Sequence of chain 1.B:
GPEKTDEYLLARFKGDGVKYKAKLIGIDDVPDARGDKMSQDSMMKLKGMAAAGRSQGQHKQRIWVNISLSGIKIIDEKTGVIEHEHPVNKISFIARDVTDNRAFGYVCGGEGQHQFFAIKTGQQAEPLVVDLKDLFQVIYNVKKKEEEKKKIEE

Binding-site contacts:
Ligand atom O contacts residue GLY110 of chain 1.B at 3.5 Å.
Ligand atom O contacts residue LYS90 of chain 1.B at 2.4 Å (salt-bridge).
Ligand atom CG contacts residue ARG34 of chain 1.B at 3.4 Å.
Ligand atom OH contacts residue GLY109 of chain 1.B at 2.7 Å (h-bond).
Ligand atom OD1 contacts residue PHE136 of chain 1.B at 3.4 Å.
Ligand atom O contacts residue ARG96 of chain 1.B at 2.8 Å (salt-bridge).
Ligand atom N contacts residue ASP36 of chain 1.B at 2.8 Å (salt-bridge).
Ligand atom CE2 contacts residue ILE94 of chain 1.B at 3.4 Å (hydrophobic).
Ligand atom N contacts residue ILE94 of chain 1.B at 2.9 Å (h-bond).
Ligand atom CD1 contacts residue ASN89 of chain 1.B at 3.3 Å.
Ligand atom O contacts residue ILE94 of chain 1.B at 2.9 Å (h-bond).
Ligand atom CB contacts residue ILE91 of chain 1.B at 3.1 Å (hydrophobic).
Ligand atom O contacts residue ASN89 of chain 1.B at 3.2 Å (h-bond).
Ligand atom CG contacts residue ILE91 of chain 1.B at 3.4 Å (hydrophobic).
Ligand atom OE1 contacts residue PHE93 of chain 1.B at 3.4 Å.
Ligand atom OD1 contacts residue TYR140 of chain 1.B at 3.5 Å (h-bond).
Ligand atom N contacts residue ASP36 of chain 1.B at 2.7 Å (salt-bridge).
Ligand atom N contacts residue ASN89 of chain 1.B at 2.7 Å (h-bond).
Ligand atom CZ contacts residue LYS133 of chain 1.B at 3.4 Å.
Ligand atom O contacts residue ASN89 of chain 1.B at 3.5 Å.
Ligand atom O contacts residue PHE93 of chain 1.B at 3.4 Å.
Ligand atom OE1 contacts residue GLY35 of chain 1.B at 3.3 Å.
Ligand atom C contacts residue ILE94 of chain 1.B at 3.5 Å (hydrophobic).
Ligand atom N contacts residue SER92 of chain 1.B at 3.0 Å (h-bond).
Ligand atom CE1 contacts residue GLY109 of chain 1.B at 3.5 Å.
Ligand atom ND2 contacts residue ILE91 of chain 1.B at 2.8 Å (h-bond).
Ligand atom CA contacts residue ASP36 of chain 1.B at 3.5 Å.
Ligand atom ND2 contacts residue VAL88 of chain 1.B at 2.6 Å (h-bond).
Ligand atom CA contacts residue ILE94 of chain 1.B at 3.1 Å (hydrophobic).
Ligand atom C contacts residue LYS90 of chain 1.B at 3.4 Å.
Ligand atom OD1 contacts residue PHE93 of chain 1.B at 3.4 Å.
Ligand atom ND2 contacts residue PHE136 of chain 1.B at 3.0 Å (h-bond).
Ligand atom OH contacts residue HIS114 of chain 1.B at 3.5 Å.
Ligand atom CA contacts residue SER92 of chain 1.B at 3.5 Å.
Ligand atom OD1 contacts residue ARG34 of chain 1.B at 2.7 Å (salt-bridge).
Ligand atom CZ contacts residue VAL129 of chain 1.B at 3.5 Å (hydrophobic).
Ligand atom OE1 contacts residue ASP36 of chain 1.B at 2.7 Å (salt-bridge).
Ligand atom OE1 contacts residue ASN89 of chain 1.B at 2.7 Å (h-bond).
Ligand atom OD2 contacts residue ARG34 of chain 1.B at 2.8 Å (salt-bridge).
Ligand atom O contacts residue GLU111 of chain 1.B at 3.0 Å (salt-bridge).

This protein binds this small molecule.
Small molecule (SMILES): CC(=O)N[C@@H](CCC(N)=O)C(=O)N[C@@H](CC(N)=O)C(=O)NCC(=O)N[C@@H](Cc1ccccc1)C(=O)N[C@@H](CC(=O)O)C(=O)N[C@@H](CC(N)=O)C(=O)N1CCC[C@H]1C(=O)N[C@@H](CC(N)=O)C(=O)N[C@@H](Cc1ccc(O)cc1)C(=O)N[C@@H](CCC(N)=O)C(=O)N1CCC[C@H]1C(=O)N[C@H](C=O)CCC(N)=O